Sequence of chain 2.A:
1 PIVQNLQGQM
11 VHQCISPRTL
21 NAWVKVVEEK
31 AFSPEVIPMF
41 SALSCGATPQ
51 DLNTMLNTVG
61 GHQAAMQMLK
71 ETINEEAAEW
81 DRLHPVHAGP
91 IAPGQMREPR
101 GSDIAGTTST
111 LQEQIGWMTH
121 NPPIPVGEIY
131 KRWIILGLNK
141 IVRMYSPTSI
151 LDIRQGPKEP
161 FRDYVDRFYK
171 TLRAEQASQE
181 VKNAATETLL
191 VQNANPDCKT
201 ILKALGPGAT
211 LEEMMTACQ

A small-molecule ligand and the protein it binds are described below.
Small molecule (SMILES): CCOC(=O)CN1C(=O)COc2ccccc21

Binding-site contacts:
Ligand atom CAH contacts residue ASN74 of chain 2.A at 2.9 Å.
Ligand atom O contacts residue LYS70 of chain 2.A at 4.1 Å.
Ligand atom N contacts residue TYR130 of chain 2.A at 3.5 Å (h-bond).
Ligand atom CAE contacts residue LEU69 of chain 2.A at 3.8 Å (hydrophobic).
Ligand atom CAA contacts residue ALA105 of chain 2.A at 4.1 Å (hydrophobic).
Ligand atom CA contacts residue THR107 of chain 2.A at 4.2 Å.
Ligand atom CAE contacts residue ILE73 of chain 2.A at 3.3 Å (hydrophobic).
Ligand atom CAD contacts residue LEU56 of chain 2.A at 4.1 Å (hydrophobic).
Ligand atom CAP contacts residue LYS70 of chain 2.A at 4.0 Å.
Ligand atom CAF contacts residue LEU56 of chain 2.A at 4.1 Å (hydrophobic).
Ligand atom C contacts residue ILE73 of chain 2.A at 4.1 Å (hydrophobic).
Ligand atom OAK contacts residue ILE73 of chain 2.A at 3.4 Å.
Ligand atom CA contacts residue ALA105 of chain 2.A at 3.9 Å (hydrophobic).
Ligand atom CAE contacts residue LYS70 of chain 2.A at 3.2 Å.
Ligand atom OAK contacts residue ASN74 of chain 2.A at 4.0 Å.
Ligand atom CAP contacts residue TYR130 of chain 2.A at 3.9 Å (hydrophobic).
Ligand atom OAC contacts residue ASN53 of chain 2.A at 3.5 Å (h-bond).
Ligand atom CAD contacts residue MET66 of chain 2.A at 3.5 Å (hydrophobic).
Ligand atom CAI contacts residue ASN57 of chain 2.A at 3.1 Å.
Ligand atom CAG contacts residue LYS70 of chain 2.A at 3.5 Å.
Ligand atom CAO contacts residue LYS70 of chain 2.A at 4.0 Å.
Ligand atom CAD contacts residue LYS70 of chain 2.A at 3.5 Å.
Ligand atom CAG contacts residue TYR130 of chain 2.A at 4.0 Å (hydrophobic).
Ligand atom OAK contacts residue ALA105 of chain 2.A at 3.6 Å.
Ligand atom CA contacts residue TYR130 of chain 2.A at 3.0 Å (hydrophobic).
Ligand atom CAA contacts residue ASN74 of chain 2.A at 3.0 Å.
Ligand atom OAC contacts residue THR107 of chain 2.A at 3.6 Å (h-bond).
Ligand atom CAO contacts residue ASN57 of chain 2.A at 4.0 Å.
Ligand atom C contacts residue THR107 of chain 2.A at 4.1 Å.
Ligand atom CAH contacts residue ILE73 of chain 2.A at 4.1 Å (hydrophobic).
Ligand atom CAI contacts residue ASN53 of chain 2.A at 4.0 Å.
Ligand atom CAD contacts residue LEU69 of chain 2.A at 4.0 Å (hydrophobic).
Ligand atom CAG contacts residue ILE73 of chain 2.A at 3.1 Å (hydrophobic).
Ligand atom CA contacts residue ASN53 of chain 2.A at 3.8 Å.
Ligand atom CAP contacts residue ASN53 of chain 2.A at 4.1 Å.
Ligand atom N contacts residue ASN53 of chain 2.A at 3.5 Å (h-bond).
Ligand atom OAL contacts residue ASN57 of chain 2.A at 2.6 Å (h-bond).
Ligand atom CAN contacts residue ASN53 of chain 2.A at 3.4 Å.
Ligand atom CAF contacts residue LYS70 of chain 2.A at 4.0 Å.
Ligand atom CAE contacts residue MET66 of chain 2.A at 4.1 Å (hydrophobic).